Sequence of chain 51.A:
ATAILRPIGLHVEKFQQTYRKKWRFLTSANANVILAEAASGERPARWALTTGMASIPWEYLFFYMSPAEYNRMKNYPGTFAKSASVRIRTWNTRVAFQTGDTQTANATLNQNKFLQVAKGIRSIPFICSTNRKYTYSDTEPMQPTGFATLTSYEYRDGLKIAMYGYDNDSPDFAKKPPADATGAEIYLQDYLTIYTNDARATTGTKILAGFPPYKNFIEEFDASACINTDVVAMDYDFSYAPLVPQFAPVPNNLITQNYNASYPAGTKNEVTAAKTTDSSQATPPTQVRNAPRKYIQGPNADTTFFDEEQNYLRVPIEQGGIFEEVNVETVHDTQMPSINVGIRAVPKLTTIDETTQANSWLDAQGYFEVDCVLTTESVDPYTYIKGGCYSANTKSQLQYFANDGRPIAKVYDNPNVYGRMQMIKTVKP

Sequence of chain 20.A:
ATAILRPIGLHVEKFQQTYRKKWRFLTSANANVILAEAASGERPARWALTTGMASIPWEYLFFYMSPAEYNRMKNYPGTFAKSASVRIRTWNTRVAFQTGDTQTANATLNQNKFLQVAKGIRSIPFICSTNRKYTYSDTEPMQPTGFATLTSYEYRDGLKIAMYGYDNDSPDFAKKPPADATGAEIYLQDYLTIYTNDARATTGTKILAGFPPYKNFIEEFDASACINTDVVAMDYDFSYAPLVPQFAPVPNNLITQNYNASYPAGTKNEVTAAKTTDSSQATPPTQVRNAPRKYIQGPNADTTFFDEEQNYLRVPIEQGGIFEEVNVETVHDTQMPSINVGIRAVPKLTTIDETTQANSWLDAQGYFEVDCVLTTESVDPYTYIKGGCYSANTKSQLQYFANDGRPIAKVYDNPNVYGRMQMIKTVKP

Sequence of chain 50.A:
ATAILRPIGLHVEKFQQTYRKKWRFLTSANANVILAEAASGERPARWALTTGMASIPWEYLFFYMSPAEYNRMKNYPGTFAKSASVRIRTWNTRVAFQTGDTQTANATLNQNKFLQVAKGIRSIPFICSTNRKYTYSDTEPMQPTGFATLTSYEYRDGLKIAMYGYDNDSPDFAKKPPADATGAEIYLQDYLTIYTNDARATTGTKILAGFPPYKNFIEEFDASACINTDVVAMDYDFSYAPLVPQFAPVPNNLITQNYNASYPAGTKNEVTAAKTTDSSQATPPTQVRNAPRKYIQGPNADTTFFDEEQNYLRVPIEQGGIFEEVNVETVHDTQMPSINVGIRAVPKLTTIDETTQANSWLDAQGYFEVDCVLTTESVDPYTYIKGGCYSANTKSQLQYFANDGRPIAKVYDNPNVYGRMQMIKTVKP

Binding-site contacts:
Ligand atom O5' contacts residue ARG184 of chain 20.A at 2.3 Å (salt-bridge).
Ligand atom N3 contacts residue LYS186 of chain 20.A at 3.5 Å.
Ligand atom N4 contacts residue ILE172 of chain 50.A at 3.7 Å.
Ligand atom O6 contacts residue ARG170 of chain 50.A at 0.9 Å (salt-bridge).
Ligand atom C5 contacts residue LYS186 of chain 20.A at 3.6 Å.
Ligand atom O3' contacts residue ARG184 of chain 20.A at 3.1 Å (salt-bridge).
Ligand atom N2 contacts residue PRO171 of chain 50.A at 2.9 Å (h-bond).
Ligand atom C6 contacts residue ARG170 of chain 50.A at 1.9 Å.
Ligand atom C2 contacts residue DC1 of chain 51.C at 3.5 Å.
Ligand atom C4 contacts residue LYS379 of chain 51.A at 3.9 Å.
Ligand atom C2 contacts residue PRO171 of chain 50.A at 3.6 Å (hydrophobic).
Ligand atom C5' contacts residue ARG251 of chain 20.A at 3.8 Å.
Ligand atom C4 contacts residue LYS186 of chain 20.A at 3.6 Å.
Ligand atom N3 contacts residue ILE172 of chain 50.A at 3.5 Å.
Ligand atom O4' contacts residue ASP535 of chain 20.A at 3.7 Å.
Ligand atom N4 contacts residue ASN380 of chain 51.A at 3.1 Å (h-bond).
Ligand atom N2 contacts residue DC1 of chain 51.C at 2.8 Å (h-bond).
Ligand atom C6 contacts residue DC1 of chain 51.C at 3.5 Å.
Ligand atom OP1 contacts residue ARG184 of chain 20.A at 2.5 Å (salt-bridge).
Ligand atom O6 contacts residue DC1 of chain 51.C at 2.9 Å (h-bond).
Ligand atom P contacts residue ARG184 of chain 20.A at 2.8 Å.
Ligand atom C2 contacts residue ILE172 of chain 50.A at 3.8 Å (hydrophobic).
Ligand atom C2 contacts residue ARG170 of chain 50.A at 3.9 Å.
Ligand atom C5 contacts residue ARG170 of chain 50.A at 3.1 Å.
Ligand atom N4 contacts residue LEU169 of chain 50.A at 3.9 Å.
Ligand atom C4' contacts residue ARG184 of chain 20.A at 3.4 Å.
Ligand atom C4 contacts residue ILE172 of chain 50.A at 3.5 Å (hydrophobic).
Ligand atom N2 contacts residue ILE172 of chain 50.A at 3.6 Å.
Ligand atom N4 contacts residue LYS379 of chain 51.A at 3.0 Å (salt-bridge).
Ligand atom C5' contacts residue ARG184 of chain 20.A at 3.4 Å.
Ligand atom N7 contacts residue ARG170 of chain 50.A at 3.8 Å.
Ligand atom C4' contacts residue ARG251 of chain 20.A at 3.8 Å.
Ligand atom OP1 contacts residue ARG251 of chain 20.A at 3.4 Å (salt-bridge).
Ligand atom N1 contacts residue ARG170 of chain 50.A at 2.5 Å (salt-bridge).
Ligand atom O2 contacts residue ARG184 of chain 20.A at 3.7 Å.
Ligand atom O2 contacts residue LYS185 of chain 20.A at 3.7 Å.
Ligand atom N4 contacts residue LYS186 of chain 20.A at 3.9 Å.
Ligand atom N1 contacts residue DC1 of chain 51.C at 2.9 Å (h-bond).
Ligand atom C6 contacts residue LYS186 of chain 20.A at 3.7 Å.
Ligand atom N1 contacts residue PRO171 of chain 50.A at 3.8 Å.

The protein below binds the small molecule below.
Small molecule (SMILES): Nc1ccn([C@H]2C[C@H](O[P](=O)(O)OC[C@H]3O[C@@H](n4cnc5c(=O)nc(N)[nH]c54)C[C@@H]3O)[C@@H](COP(=O)=O)O2)c(=O)n1